Sequence of chain 1.F:
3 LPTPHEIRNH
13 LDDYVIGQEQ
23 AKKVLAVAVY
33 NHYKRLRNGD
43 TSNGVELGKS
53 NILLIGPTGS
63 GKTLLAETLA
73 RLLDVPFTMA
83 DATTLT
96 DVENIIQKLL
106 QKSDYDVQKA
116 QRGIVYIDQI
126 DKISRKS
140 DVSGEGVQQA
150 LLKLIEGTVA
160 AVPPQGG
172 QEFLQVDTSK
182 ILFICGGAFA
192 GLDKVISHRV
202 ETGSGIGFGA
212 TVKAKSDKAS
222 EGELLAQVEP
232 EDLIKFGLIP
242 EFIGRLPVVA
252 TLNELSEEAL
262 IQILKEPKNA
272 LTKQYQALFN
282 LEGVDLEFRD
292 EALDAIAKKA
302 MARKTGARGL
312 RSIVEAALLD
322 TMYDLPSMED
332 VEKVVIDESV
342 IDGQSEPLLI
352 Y

Sequence of chain 1.E:
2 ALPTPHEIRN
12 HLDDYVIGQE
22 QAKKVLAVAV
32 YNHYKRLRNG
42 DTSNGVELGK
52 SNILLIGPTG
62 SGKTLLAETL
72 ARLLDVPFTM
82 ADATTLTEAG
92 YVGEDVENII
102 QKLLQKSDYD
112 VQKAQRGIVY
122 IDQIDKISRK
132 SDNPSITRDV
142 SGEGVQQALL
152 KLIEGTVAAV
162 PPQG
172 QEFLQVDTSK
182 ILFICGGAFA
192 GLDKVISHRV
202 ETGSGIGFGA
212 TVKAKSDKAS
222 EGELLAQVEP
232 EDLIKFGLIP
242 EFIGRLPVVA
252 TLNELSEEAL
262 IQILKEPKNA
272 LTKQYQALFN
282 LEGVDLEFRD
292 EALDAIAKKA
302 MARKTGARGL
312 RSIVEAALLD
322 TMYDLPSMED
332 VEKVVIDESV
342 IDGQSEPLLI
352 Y

Binding-site contacts:
Ligand atom C8 contacts residue GLY61 of chain 1.E at 3.6 Å.
Ligand atom N1 contacts residue ILE18 of chain 1.E at 3.1 Å (h-bond).
Ligand atom PA contacts residue ARG309 of chain 1.E at 3.4 Å.
Ligand atom O3' contacts residue LEU66 of chain 1.E at 3.5 Å.
Ligand atom O1A contacts residue ARG246 of chain 1.F at 3.0 Å (salt-bridge).
Ligand atom O2A contacts residue THR65 of chain 1.E at 3.2 Å (h-bond).
Ligand atom O3A contacts residue ARG309 of chain 1.E at 3.5 Å (salt-bridge).
Ligand atom O3A contacts residue GLY63 of chain 1.E at 3.3 Å (h-bond).
Ligand atom O1B contacts residue THR60 of chain 1.E at 3.7 Å.
Ligand atom O3G contacts residue ARG309 of chain 1.E at 3.7 Å.
Ligand atom O3B contacts residue GLY61 of chain 1.E at 3.6 Å.
Ligand atom O2G contacts residue THR65 of chain 1.E at 2.3 Å (h-bond).
Ligand atom O2A contacts residue LEU66 of chain 1.E at 2.8 Å (h-bond).
Ligand atom O1B contacts residue LYS64 of chain 1.E at 3.7 Å.
Ligand atom PG contacts residue THR65 of chain 1.E at 3.6 Å.
Ligand atom PB contacts residue GLY63 of chain 1.E at 3.6 Å.
Ligand atom O1B contacts residue SER62 of chain 1.E at 2.6 Å (h-bond).
Ligand atom PB contacts residue GLY61 of chain 1.E at 3.5 Å.
Ligand atom C2 contacts residue ILE18 of chain 1.E at 3.7 Å (hydrophobic).
Ligand atom C2 contacts residue ILE264 of chain 1.E at 3.6 Å (hydrophobic).
Ligand atom PG contacts residue ARG309 of chain 1.E at 3.6 Å.
Ligand atom C6 contacts residue SER62 of chain 1.E at 3.2 Å.
Ligand atom C5 contacts residue SER62 of chain 1.E at 3.5 Å.
Ligand atom O3A contacts residue GLY61 of chain 1.E at 3.4 Å.
Ligand atom O1B contacts residue GLY63 of chain 1.E at 3.2 Å (h-bond).
Ligand atom O1A contacts residue ARG309 of chain 1.E at 2.5 Å (salt-bridge).
Ligand atom O3B contacts residue ARG309 of chain 1.E at 2.7 Å (salt-bridge).
Ligand atom C6 contacts residue ILE18 of chain 1.E at 3.7 Å (hydrophobic).
Ligand atom N7 contacts residue GLY61 of chain 1.E at 3.2 Å (h-bond).
Ligand atom N3 contacts residue LEU66 of chain 1.E at 3.7 Å.
Ligand atom PB contacts residue ARG309 of chain 1.E at 3.7 Å.
Ligand atom O2A contacts residue GLY63 of chain 1.E at 3.5 Å.
Ligand atom O2B contacts residue GLY63 of chain 1.E at 3.7 Å.
Ligand atom N6 contacts residue ILE18 of chain 1.E at 3.5 Å (h-bond).
Ligand atom O2B contacts residue LYS64 of chain 1.E at 2.9 Å (salt-bridge).
Ligand atom N7 contacts residue GLY63 of chain 1.E at 3.1 Å (h-bond).
Ligand atom O2B contacts residue THR65 of chain 1.E at 2.6 Å (h-bond).
Ligand atom N6 contacts residue SER62 of chain 1.E at 2.3 Å (h-bond).
Ligand atom N7 contacts residue SER62 of chain 1.E at 3.1 Å.
Ligand atom O1B contacts residue GLY61 of chain 1.E at 2.7 Å (h-bond).

A small-molecule ligand and the protein it binds are described below.
Small molecule (SMILES): Nc1ncnc2c1ncn2[C@@H]1O[C@H](COP(=O)(O)OP(=O)(O)OP(O)(O)=S)[C@@H](O)[C@H]1O